Sequence of chain 1.A:
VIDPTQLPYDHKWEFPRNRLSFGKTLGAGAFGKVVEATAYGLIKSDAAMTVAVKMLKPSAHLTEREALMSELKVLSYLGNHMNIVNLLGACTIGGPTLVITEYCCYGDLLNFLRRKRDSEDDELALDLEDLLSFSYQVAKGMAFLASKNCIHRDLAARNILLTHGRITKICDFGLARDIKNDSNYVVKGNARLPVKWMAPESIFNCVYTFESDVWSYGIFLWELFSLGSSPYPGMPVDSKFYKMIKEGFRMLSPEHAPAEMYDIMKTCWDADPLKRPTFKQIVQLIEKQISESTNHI

Binding-site contacts:
Ligand atom C11 contacts residue GLY130 of chain 1.A at 3.5 Å.
Ligand atom C1 contacts residue GLU125 of chain 1.A at 3.4 Å.
Ligand atom C34 contacts residue LEU98 of chain 1.A at 3.7 Å (hydrophobic).
Ligand atom N2 contacts residue CYS127 of chain 1.A at 3.0 Å (h-bond).
Ligand atom C7 contacts residue CYS127 of chain 1.A at 3.5 Å (hydrophobic).
Ligand atom C19 contacts residue ASP156 of chain 2.A at 3.0 Å.
Ligand atom C17 contacts residue ASP156 of chain 2.A at 3.1 Å.
Ligand atom C18 contacts residue ASP156 of chain 2.A at 3.7 Å.
Ligand atom C12 contacts residue TYR126 of chain 1.A at 3.8 Å (hydrophobic).
Ligand atom C30 contacts residue GLU94 of chain 1.A at 3.6 Å.
Ligand atom C28 contacts residue ASP206 of chain 1.A at 3.4 Å.
Ligand atom C15 contacts residue ASP156 of chain 2.A at 3.0 Å.
Ligand atom C12 contacts residue GLY130 of chain 1.A at 3.6 Å.
Ligand atom S4 contacts residue LEU195 of chain 1.A at 3.8 Å.
Ligand atom C1 contacts residue ALA75 of chain 1.A at 3.6 Å (hydrophobic).
Ligand atom C36 contacts residue ILE107 of chain 1.A at 3.5 Å (hydrophobic).
Ligand atom S4 contacts residue PHE207 of chain 1.A at 3.6 Å.
Ligand atom N8 contacts residue LEU49 of chain 1.A at 3.8 Å.
Ligand atom C28 contacts residue GLU94 of chain 1.A at 3.3 Å.
Ligand atom C36 contacts residue ILE204 of chain 1.A at 3.5 Å (hydrophobic).
Ligand atom C26 contacts residue THR124 of chain 1.A at 3.2 Å.
Ligand atom N27 contacts residue GLU94 of chain 1.A at 3.1 Å (salt-bridge).
Ligand atom N29 contacts residue ASP206 of chain 1.A at 3.6 Å.
Ligand atom N27 contacts residue LYS77 of chain 1.A at 3.3 Å (salt-bridge).
Ligand atom N29 contacts residue GLU94 of chain 1.A at 2.5 Å (salt-bridge).
Ligand atom C9 contacts residue LEU49 of chain 1.A at 3.7 Å (hydrophobic).
Ligand atom C23 contacts residue ASP206 of chain 1.A at 3.8 Å.
Ligand atom O37 contacts residue ASP206 of chain 1.A at 3.0 Å (salt-bridge).
Ligand atom C1 contacts residue LEU195 of chain 1.A at 3.5 Å (hydrophobic).
Ligand atom N16 contacts residue ASP156 of chain 2.A at 2.9 Å (salt-bridge).
Ligand atom N27 contacts residue ASP206 of chain 1.A at 3.5 Å (salt-bridge).
Ligand atom N2 contacts residue TYR126 of chain 1.A at 3.7 Å.
Ligand atom C25 contacts residue THR124 of chain 1.A at 3.4 Å.
Ligand atom C5 contacts residue LEU195 of chain 1.A at 3.5 Å (hydrophobic).
Ligand atom C14 contacts residue TYR126 of chain 1.A at 3.3 Å (hydrophobic).
Ligand atom N6 contacts residue CYS127 of chain 1.A at 2.8 Å (h-bond).
Ligand atom N2 contacts residue LEU195 of chain 1.A at 3.7 Å.
Ligand atom O37 contacts residue CYS205 of chain 1.A at 3.4 Å.
Ligand atom C12 contacts residue CYS127 of chain 1.A at 3.4 Å (hydrophobic).
Ligand atom N6 contacts residue TYR126 of chain 1.A at 3.5 Å.

A small-molecule ligand and the protein it binds are described below.
Small molecule (SMILES): CCc1cc(NC(=O)Nc2ccc(-c3cnc(Nc4cc(N5C=CN(CC)C=C5)ncn4)s3)cc2)no1

Sequence of chain 2.A:
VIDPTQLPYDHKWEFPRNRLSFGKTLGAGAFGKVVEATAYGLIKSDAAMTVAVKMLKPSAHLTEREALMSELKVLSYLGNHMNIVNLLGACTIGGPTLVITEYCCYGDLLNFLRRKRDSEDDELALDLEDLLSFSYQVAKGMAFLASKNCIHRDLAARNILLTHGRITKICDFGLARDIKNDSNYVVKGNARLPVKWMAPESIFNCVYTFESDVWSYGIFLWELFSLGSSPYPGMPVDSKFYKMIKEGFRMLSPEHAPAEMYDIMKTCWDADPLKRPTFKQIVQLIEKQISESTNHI